Sequence of chain 1.B:
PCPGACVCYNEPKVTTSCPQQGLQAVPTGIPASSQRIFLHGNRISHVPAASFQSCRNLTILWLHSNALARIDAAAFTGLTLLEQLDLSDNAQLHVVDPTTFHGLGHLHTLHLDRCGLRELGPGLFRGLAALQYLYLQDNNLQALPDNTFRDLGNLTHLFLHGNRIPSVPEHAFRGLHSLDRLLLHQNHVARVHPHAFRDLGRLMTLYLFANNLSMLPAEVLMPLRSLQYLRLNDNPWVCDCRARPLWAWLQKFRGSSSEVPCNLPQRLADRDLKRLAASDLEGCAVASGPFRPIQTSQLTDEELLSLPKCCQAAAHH

Sequence of chain 1.D:
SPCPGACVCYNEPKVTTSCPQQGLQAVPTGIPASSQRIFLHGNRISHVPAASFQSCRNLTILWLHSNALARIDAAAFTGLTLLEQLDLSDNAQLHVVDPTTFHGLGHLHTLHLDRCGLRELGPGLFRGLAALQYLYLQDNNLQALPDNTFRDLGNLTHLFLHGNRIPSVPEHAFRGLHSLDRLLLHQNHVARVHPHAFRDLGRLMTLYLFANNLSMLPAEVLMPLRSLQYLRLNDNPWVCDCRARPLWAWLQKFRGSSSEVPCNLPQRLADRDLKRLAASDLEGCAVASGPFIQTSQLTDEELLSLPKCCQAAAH

Binding-site contacts:
Ligand atom O5 contacts residue ASN156 of chain 1.B at 2.3 Å (h-bond).
Ligand atom O7 contacts residue ASN156 of chain 1.B at 4.2 Å.
Ligand atom N2 contacts residue ALA131 of chain 1.B at 4.1 Å.
Ligand atom O6 contacts residue HIS197 of chain 1.D at 4.2 Å.
Ligand atom O7 contacts residue ALA132 of chain 1.B at 4.2 Å.
Ligand atom C5 contacts residue ASN156 of chain 1.B at 3.6 Å.
Ligand atom O6 contacts residue GLN134 of chain 1.B at 4.2 Å.
Ligand atom C7 contacts residue ALA131 of chain 1.B at 3.7 Å (hydrophobic).
Ligand atom C2 contacts residue ASN156 of chain 1.B at 2.5 Å.
Ligand atom N2 contacts residue ASN156 of chain 1.B at 3.0 Å (h-bond).
Ligand atom C3 contacts residue ASN156 of chain 1.B at 3.8 Å.
Ligand atom C8 contacts residue ALA131 of chain 1.B at 3.8 Å (hydrophobic).
Ligand atom C7 contacts residue ASN156 of chain 1.B at 3.8 Å.
Ligand atom C1 contacts residue ASN156 of chain 1.B at 1.4 Å.
Ligand atom C4 contacts residue ASN156 of chain 1.B at 4.2 Å.
Ligand atom O7 contacts residue ALA131 of chain 1.B at 3.9 Å.

This protein binds this small molecule.
Small molecule (SMILES): CC(=O)N[C@@H]1[C@@H](O)[C@H](O)[C@@H](CO)O[C@H]1O